A protein and the small-molecule ligand that binds it are described below.
Small molecule (SMILES): CC(=O)N[C@@H]1[C@@H](O)[C@H](O)[C@@H](CO)O[C@H]1O

Sequence of chain 2.B:
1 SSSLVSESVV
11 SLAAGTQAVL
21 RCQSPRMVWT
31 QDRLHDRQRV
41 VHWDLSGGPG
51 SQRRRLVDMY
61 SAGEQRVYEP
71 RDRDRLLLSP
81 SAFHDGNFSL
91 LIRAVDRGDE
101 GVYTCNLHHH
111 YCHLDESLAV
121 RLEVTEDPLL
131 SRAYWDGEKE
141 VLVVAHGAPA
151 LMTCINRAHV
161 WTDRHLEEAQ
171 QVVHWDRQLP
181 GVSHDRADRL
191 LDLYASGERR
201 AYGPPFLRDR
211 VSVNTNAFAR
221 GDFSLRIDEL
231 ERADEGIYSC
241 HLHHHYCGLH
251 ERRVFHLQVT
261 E

Binding-site contacts:
Ligand atom N2 contacts residue ASN87 of chain 2.B at 2.9 Å (h-bond).
Ligand atom O5 contacts residue ASN87 of chain 2.B at 2.3 Å (h-bond).
Ligand atom C5 contacts residue ASN87 of chain 2.B at 3.7 Å.
Ligand atom C4 contacts residue ASN87 of chain 2.B at 4.2 Å.
Ligand atom O7 contacts residue ASN87 of chain 2.B at 3.9 Å.
Ligand atom O4 contacts residue LEU151 of chain 2.B at 3.7 Å.
Ligand atom C4 contacts residue LEU151 of chain 2.B at 4.4 Å (hydrophobic).
Ligand atom O5 contacts residue SER89 of chain 2.B at 4.1 Å.
Ligand atom C5 contacts residue LEU151 of chain 2.B at 4.1 Å (hydrophobic).
Ligand atom C5 contacts residue SER89 of chain 2.B at 4.3 Å.
Ligand atom C6 contacts residue LEU151 of chain 2.B at 3.8 Å (hydrophobic).
Ligand atom C1 contacts residue SER89 of chain 2.B at 4.5 Å.
Ligand atom C1 contacts residue ASN87 of chain 2.B at 1.4 Å.
Ligand atom C2 contacts residue ASN87 of chain 2.B at 2.4 Å.
Ligand atom O5 contacts residue SER79 of chain 2.B at 4.4 Å.
Ligand atom C7 contacts residue ASN87 of chain 2.B at 3.6 Å.
Ligand atom O7 contacts residue ASP85 of chain 2.B at 4.3 Å.
Ligand atom O6 contacts residue LEU151 of chain 2.B at 3.4 Å.
Ligand atom C3 contacts residue ASN87 of chain 2.B at 3.7 Å.